Sequence of chain 1.A:
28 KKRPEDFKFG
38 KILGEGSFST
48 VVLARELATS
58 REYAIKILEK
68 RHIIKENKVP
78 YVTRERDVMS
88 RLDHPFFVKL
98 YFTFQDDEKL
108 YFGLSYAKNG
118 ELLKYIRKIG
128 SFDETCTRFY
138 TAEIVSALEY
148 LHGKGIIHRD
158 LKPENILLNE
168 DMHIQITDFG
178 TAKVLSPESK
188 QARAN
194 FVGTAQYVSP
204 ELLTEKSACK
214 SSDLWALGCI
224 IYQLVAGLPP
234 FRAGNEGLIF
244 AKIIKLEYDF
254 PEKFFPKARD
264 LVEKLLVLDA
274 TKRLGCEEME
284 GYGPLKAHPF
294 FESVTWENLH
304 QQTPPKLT

Binding-site contacts:
Ligand atom CB contacts residue GLN102 of chain 1.A at 3.7 Å.
Ligand atom O contacts residue ARG83 of chain 1.A at 3.0 Å (salt-bridge).
Ligand atom OH contacts residue SER87 of chain 1.A at 3.6 Å.
Ligand atom CG contacts residue GLN102 of chain 1.A at 3.6 Å.
Ligand atom O contacts residue GLN102 of chain 1.A at 2.9 Å (h-bond).
Ligand atom CE2 contacts residue SER87 of chain 1.A at 3.7 Å.
Ligand atom C contacts residue THR100 of chain 1.A at 3.5 Å.
Ligand atom OD1 contacts residue PHE101 of chain 1.A at 3.8 Å.
Ligand atom N contacts residue THR100 of chain 1.A at 2.9 Å (h-bond).
Ligand atom CE2 contacts residue LYS67 of chain 1.A at 3.7 Å.
Ligand atom O contacts residue THR100 of chain 1.A at 2.7 Å (h-bond).
Ligand atom CD2 contacts residue LEU107 of chain 1.A at 3.7 Å (hydrophobic).
Ligand atom CA contacts residue THR100 of chain 1.A at 3.5 Å.
Ligand atom CE1 contacts residue PHE109 of chain 1.A at 3.5 Å (hydrophobic).
Ligand atom OD2 contacts residue GLN102 of chain 1.A at 3.8 Å.
Ligand atom CA contacts residue THR100 of chain 1.A at 3.3 Å.
Ligand atom CE1 contacts residue ILE70 of chain 1.A at 3.6 Å (hydrophobic).
Ligand atom O contacts residue PHE99 of chain 1.A at 3.2 Å.
Ligand atom CB contacts residue THR100 of chain 1.A at 3.2 Å.
Ligand atom CE2 contacts residue PHE101 of chain 1.A at 3.6 Å (hydrophobic).
Ligand atom CZ contacts residue THR100 of chain 1.A at 3.8 Å.
Ligand atom C contacts residue THR100 of chain 1.A at 3.3 Å.
Ligand atom N contacts residue TYR98 of chain 1.A at 3.0 Å (h-bond).
Ligand atom CE2 contacts residue LEU97 of chain 1.A at 3.7 Å (hydrophobic).
Ligand atom CB contacts residue TYR98 of chain 1.A at 3.5 Å (hydrophobic).
Ligand atom CE1 contacts residue VAL79 of chain 1.A at 3.8 Å (hydrophobic).
Ligand atom O contacts residue ARG83 of chain 1.A at 3.4 Å (salt-bridge).
Ligand atom CB contacts residue ARG83 of chain 1.A at 3.7 Å.
Ligand atom CZ contacts residue SER87 of chain 1.A at 3.4 Å.
Ligand atom CE1 contacts residue LEU107 of chain 1.A at 3.7 Å (hydrophobic).
Ligand atom CE2 contacts residue THR100 of chain 1.A at 3.5 Å.
Ligand atom CZ contacts residue ILE70 of chain 1.A at 3.5 Å (hydrophobic).
Ligand atom CD1 contacts residue ARG83 of chain 1.A at 3.7 Å.
Ligand atom C contacts residue ARG83 of chain 1.A at 3.7 Å.
Ligand atom CZ contacts residue PHE109 of chain 1.A at 3.4 Å (hydrophobic).
Ligand atom OD1 contacts residue GLN102 of chain 1.A at 2.9 Å (h-bond).
Ligand atom CE1 contacts residue SER87 of chain 1.A at 3.4 Å.
Ligand atom O contacts residue THR100 of chain 1.A at 2.9 Å (h-bond).
Ligand atom CD1 contacts residue SER87 of chain 1.A at 3.6 Å.
Ligand atom CB contacts residue LYS96 of chain 1.A at 3.8 Å.

A protein and the small-molecule ligand that binds it are described below.
Small molecule (SMILES): CC[C@H](C)[C@H](NC(=O)[C@H](Cc1ccc(O)cc1)NC(=O)[C@H](CC(=O)O)NC(=O)[C@H](Cc1ccccc1)NC(=O)[C@H](C)NC(=O)[C@H](C)NC(=O)[C@H](Cc1ccccc1)NC(=O)[C@@H](N)CCSC)C(=O)N[C@@H](C)C=O